Sequence of chain 1.D:
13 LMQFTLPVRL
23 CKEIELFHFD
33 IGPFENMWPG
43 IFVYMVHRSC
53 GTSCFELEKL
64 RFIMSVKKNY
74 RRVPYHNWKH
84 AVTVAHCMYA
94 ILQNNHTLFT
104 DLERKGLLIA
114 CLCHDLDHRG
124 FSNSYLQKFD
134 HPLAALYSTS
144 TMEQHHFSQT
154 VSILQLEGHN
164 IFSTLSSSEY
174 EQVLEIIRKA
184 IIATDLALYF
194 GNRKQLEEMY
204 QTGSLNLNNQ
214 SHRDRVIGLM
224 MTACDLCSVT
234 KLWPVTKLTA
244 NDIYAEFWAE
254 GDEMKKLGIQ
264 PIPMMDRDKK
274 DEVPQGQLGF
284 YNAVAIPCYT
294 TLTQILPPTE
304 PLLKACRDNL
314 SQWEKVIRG

Binding-site contacts:
Ligand atom C18 contacts residue MET267 of chain 1.D at 3.6 Å (hydrophobic).
Ligand atom C21 contacts residue GLY279 of chain 1.D at 3.4 Å.
Ligand atom N19 contacts residue GLY279 of chain 1.D at 3.5 Å (h-bond).
Ligand atom N19 contacts residue MET267 of chain 1.D at 3.4 Å.
Ligand atom O14 contacts residue PHE283 of chain 1.D at 3.3 Å.
Ligand atom C26 contacts residue GLU275 of chain 1.D at 3.4 Å.
Ligand atom N24 contacts residue GLY279 of chain 1.D at 3.7 Å.
Ligand atom N24 contacts residue MET267 of chain 1.D at 3.5 Å.
Ligand atom C21 contacts residue MET267 of chain 1.D at 3.3 Å (hydrophobic).
Ligand atom N22 contacts residue GLY279 of chain 1.D at 3.7 Å.
Ligand atom C16 contacts residue GLN280 of chain 1.D at 3.6 Å.
Ligand atom C06 contacts residue PHE250 of chain 1.D at 3.6 Å (hydrophobic).
Ligand atom C13 contacts residue GLN280 of chain 1.D at 3.4 Å.
Ligand atom C16 contacts residue TYR247 of chain 1.D at 3.5 Å (hydrophobic).
Ligand atom N20 contacts residue MET267 of chain 1.D at 3.2 Å.
Ligand atom N22 contacts residue TYR247 of chain 1.D at 2.7 Å (h-bond).
Ligand atom C01 contacts residue PHE283 of chain 1.D at 3.4 Å (hydrophobic).
Ligand atom C17 contacts residue GLN280 of chain 1.D at 3.7 Å.
Ligand atom C25 contacts residue TYR247 of chain 1.D at 3.6 Å (hydrophobic).
Ligand atom C18 contacts residue GLY279 of chain 1.D at 3.4 Å.
Ligand atom N22 contacts residue MET267 of chain 1.D at 3.6 Å.
Ligand atom N20 contacts residue GLY279 of chain 1.D at 3.6 Å.
Ligand atom N04 contacts residue GLN280 of chain 1.D at 3.2 Å (h-bond).
Ligand atom C10 contacts residue ILE246 of chain 1.D at 3.6 Å (hydrophobic).
Ligand atom N08 contacts residue PHE283 of chain 1.D at 3.5 Å.
Ligand atom O14 contacts residue LEU189 of chain 1.D at 3.4 Å.
Ligand atom O15 contacts residue MET267 of chain 1.D at 3.6 Å.
Ligand atom C09 contacts residue PHE283 of chain 1.D at 3.6 Å (hydrophobic).
Ligand atom C16 contacts residue MET267 of chain 1.D at 3.7 Å (hydrophobic).
Ligand atom C17 contacts residue PHE283 of chain 1.D at 3.5 Å (hydrophobic).
Ligand atom C09 contacts residue ILE246 of chain 1.D at 3.5 Å (hydrophobic).
Ligand atom C07 contacts residue PHE283 of chain 1.D at 3.2 Å (hydrophobic).
Ligand atom C12 contacts residue SER231 of chain 1.D at 3.5 Å.
Ligand atom C03 contacts residue PHE250 of chain 1.D at 3.6 Å (hydrophobic).
Ligand atom C18 contacts residue TYR247 of chain 1.D at 3.6 Å (hydrophobic).
Ligand atom C26 contacts residue LYS272 of chain 1.D at 3.6 Å.
Ligand atom O14 contacts residue LEU229 of chain 1.D at 3.6 Å.
Ligand atom C13 contacts residue ILE246 of chain 1.D at 3.5 Å (hydrophobic).
Ligand atom C02 contacts residue PHE250 of chain 1.D at 3.5 Å (hydrophobic).
Ligand atom N11 contacts residue PHE283 of chain 1.D at 3.3 Å.

A protein and the small-molecule ligand that binds it are described below.
Small molecule (SMILES): Cc1nc2c(S(C)(=O)=O)cc(CCc3nc(N4CCCC4)nn3C)nn2c1C